This protein binds this small molecule.
Small molecule (SMILES): CC(=O)N[C@@H]1[C@@H](O)[C@H](O)[C@@H](CO)O[C@H]1O

Binding-site contacts:
Ligand atom C7 contacts residue ASN72 of chain 1.A at 3.5 Å.
Ligand atom C8 contacts residue GLU95 of chain 1.A at 3.1 Å.
Ligand atom C3 contacts residue ASN72 of chain 1.A at 3.8 Å.
Ligand atom C7 contacts residue GLU95 of chain 1.A at 3.9 Å.
Ligand atom C2 contacts residue ASN72 of chain 1.A at 2.5 Å.
Ligand atom O7 contacts residue ASN72 of chain 1.A at 3.8 Å.
Ligand atom C1 contacts residue THR96 of chain 1.A at 4.1 Å.
Ligand atom C6 contacts residue THR96 of chain 1.A at 3.6 Å.
Ligand atom O5 contacts residue ASN72 of chain 1.A at 2.4 Å (h-bond).
Ligand atom C5 contacts residue ASN72 of chain 1.A at 3.7 Å.
Ligand atom O4 contacts residue THR96 of chain 1.A at 4.5 Å.
Ligand atom O5 contacts residue THR96 of chain 1.A at 3.7 Å.
Ligand atom C4 contacts residue ASN72 of chain 1.A at 4.2 Å.
Ligand atom O6 contacts residue THR96 of chain 1.A at 3.9 Å.
Ligand atom O5 contacts residue GLY97 of chain 1.A at 4.3 Å.
Ligand atom C5 contacts residue THR96 of chain 1.A at 3.2 Å.
Ligand atom N2 contacts residue ASN72 of chain 1.A at 2.9 Å (h-bond).
Ligand atom C1 contacts residue ASN72 of chain 1.A at 1.4 Å.
Ligand atom C4 contacts residue THR96 of chain 1.A at 4.3 Å.
Ligand atom O7 contacts residue GLU95 of chain 1.A at 3.9 Å.
Ligand atom C1 contacts residue GLY97 of chain 1.A at 4.5 Å.

Sequence of chain 1.A:
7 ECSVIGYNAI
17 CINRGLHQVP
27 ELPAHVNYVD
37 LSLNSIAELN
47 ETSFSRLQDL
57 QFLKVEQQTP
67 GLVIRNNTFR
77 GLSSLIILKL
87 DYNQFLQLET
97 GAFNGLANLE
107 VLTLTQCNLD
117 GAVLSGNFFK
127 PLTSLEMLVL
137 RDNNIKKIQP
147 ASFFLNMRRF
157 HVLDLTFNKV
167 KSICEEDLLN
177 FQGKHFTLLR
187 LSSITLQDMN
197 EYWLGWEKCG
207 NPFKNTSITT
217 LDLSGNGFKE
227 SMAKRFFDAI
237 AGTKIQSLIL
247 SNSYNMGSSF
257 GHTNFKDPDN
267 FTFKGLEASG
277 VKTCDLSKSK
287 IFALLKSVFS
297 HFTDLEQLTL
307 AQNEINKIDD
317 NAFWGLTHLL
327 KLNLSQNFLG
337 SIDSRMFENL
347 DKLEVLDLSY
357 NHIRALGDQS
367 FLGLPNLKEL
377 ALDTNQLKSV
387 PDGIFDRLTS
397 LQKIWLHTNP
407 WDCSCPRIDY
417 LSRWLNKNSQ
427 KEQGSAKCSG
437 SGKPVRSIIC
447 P